Sequence of chain 33.E:
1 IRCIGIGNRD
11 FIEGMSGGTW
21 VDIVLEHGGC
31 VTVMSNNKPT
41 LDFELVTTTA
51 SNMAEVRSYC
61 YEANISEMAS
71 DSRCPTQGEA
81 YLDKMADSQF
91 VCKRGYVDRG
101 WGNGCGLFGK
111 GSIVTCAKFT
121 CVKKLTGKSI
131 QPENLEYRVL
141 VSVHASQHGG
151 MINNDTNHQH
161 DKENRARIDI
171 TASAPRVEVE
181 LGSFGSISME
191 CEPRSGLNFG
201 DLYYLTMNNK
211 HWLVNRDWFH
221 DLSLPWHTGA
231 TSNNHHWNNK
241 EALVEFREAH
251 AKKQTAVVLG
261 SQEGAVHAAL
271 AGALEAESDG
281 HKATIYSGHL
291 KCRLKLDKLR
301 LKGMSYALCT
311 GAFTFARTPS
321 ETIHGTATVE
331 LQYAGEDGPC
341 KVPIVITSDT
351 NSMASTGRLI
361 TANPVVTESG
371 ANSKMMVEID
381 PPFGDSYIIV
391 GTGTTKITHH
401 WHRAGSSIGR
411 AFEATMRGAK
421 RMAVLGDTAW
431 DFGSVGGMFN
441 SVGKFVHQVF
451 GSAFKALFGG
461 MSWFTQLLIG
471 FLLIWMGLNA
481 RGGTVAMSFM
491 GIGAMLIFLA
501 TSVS

The protein below binds the small molecule below.
Small molecule (SMILES): CC(=O)N[C@H]1[C@H](O[C@H]2[C@H](O)[C@@H](NC(C)=O)CO[C@@H]2CO[C@@H]2O[C@@H](C)[C@@H](O)[C@@H](O)[C@@H]2O)O[C@H](CO)[C@@H](O)[C@@H]1O

Binding-site contacts:
Ligand atom C4 contacts residue ASN154 of chain 33.E at 4.2 Å.
Ligand atom C5 contacts residue THR156 of chain 33.E at 3.8 Å.
Ligand atom C8 contacts residue GLY150 of chain 33.E at 3.7 Å.
Ligand atom C3 contacts residue MET151 of chain 33.E at 4.0 Å (hydrophobic).
Ligand atom O7 contacts residue HIS148 of chain 33.E at 3.6 Å (h-bond).
Ligand atom C5 contacts residue ASP161 of chain 33.E at 4.5 Å.
Ligand atom C5 contacts residue THR156 of chain 33.E at 3.8 Å.
Ligand atom C5 contacts residue ASN154 of chain 33.E at 3.6 Å.
Ligand atom O5 contacts residue ASN154 of chain 33.E at 2.3 Å (h-bond).
Ligand atom C1 contacts residue THR156 of chain 33.E at 4.0 Å.
Ligand atom O5 contacts residue THR156 of chain 33.E at 3.8 Å.
Ligand atom O5 contacts residue ASN157 of chain 33.E at 4.0 Å.
Ligand atom N2 contacts residue GLY150 of chain 33.E at 3.4 Å (h-bond).
Ligand atom C6 contacts residue ASN157 of chain 33.E at 3.3 Å.
Ligand atom C3 contacts residue ASN154 of chain 33.E at 3.8 Å.
Ligand atom C7 contacts residue ASN154 of chain 33.E at 3.7 Å.
Ligand atom C2 contacts residue GLY150 of chain 33.E at 3.7 Å.
Ligand atom C2 contacts residue ASN154 of chain 33.E at 2.4 Å.
Ligand atom C7 contacts residue GLY150 of chain 33.E at 3.0 Å.
Ligand atom C1 contacts residue MET151 of chain 33.E at 4.2 Å (hydrophobic).
Ligand atom C8 contacts residue ASN157 of chain 33.E at 3.6 Å.
Ligand atom C2 contacts residue MET151 of chain 33.E at 4.2 Å (hydrophobic).
Ligand atom C1 contacts residue GLY150 of chain 33.E at 4.0 Å.
Ligand atom O7 contacts residue GLY150 of chain 33.E at 2.9 Å (h-bond).
Ligand atom C6 contacts residue THR156 of chain 33.E at 3.6 Å.
Ligand atom O6 contacts residue MET151 of chain 33.E at 4.3 Å.
Ligand atom C1 contacts residue ASN154 of chain 33.E at 1.4 Å.
Ligand atom C6 contacts residue ASP161 of chain 33.E at 3.6 Å.
Ligand atom O5 contacts residue MET151 of chain 33.E at 3.9 Å.
Ligand atom C5 contacts residue MET151 of chain 33.E at 3.9 Å (hydrophobic).
Ligand atom O4 contacts residue ASP161 of chain 33.E at 4.0 Å.
Ligand atom C4 contacts residue ASP161 of chain 33.E at 4.0 Å.
Ligand atom O5 contacts residue THR156 of chain 33.E at 3.8 Å.
Ligand atom O6 contacts residue THR156 of chain 33.E at 4.4 Å.
Ligand atom C6 contacts residue THR156 of chain 33.E at 3.9 Å.
Ligand atom O7 contacts residue ASN154 of chain 33.E at 4.2 Å.
Ligand atom O6 contacts residue HIS148 of chain 33.E at 3.8 Å.
Ligand atom N2 contacts residue ASN154 of chain 33.E at 2.9 Å (h-bond).
Ligand atom C4 contacts residue MET151 of chain 33.E at 3.9 Å (hydrophobic).